Sequence of chain 1.V:
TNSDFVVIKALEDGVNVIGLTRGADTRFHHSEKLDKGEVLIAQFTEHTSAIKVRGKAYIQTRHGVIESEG

Binding-site contacts:
Ligand atom O contacts residue SER51 of chain 1.W at 2.9 Å (h-bond).
Ligand atom CZ3 contacts residue GLY21 of chain 1.V at 3.6 Å.
Ligand atom N contacts residue ARG24 of chain 1.W at 4.0 Å.
Ligand atom CB contacts residue THR23 of chain 1.W at 3.8 Å.
Ligand atom N contacts residue THR23 of chain 1.W at 3.0 Å (h-bond).
Ligand atom C contacts residue THR47 of chain 1.V at 3.5 Å.
Ligand atom OXT contacts residue GLY25 of chain 1.W at 4.0 Å.
Ligand atom CA contacts residue THR23 of chain 1.W at 3.9 Å.
Ligand atom CD1 contacts residue THR47 of chain 1.V at 3.8 Å.
Ligand atom CD2 contacts residue THR50 of chain 1.V at 4.0 Å.
Ligand atom CG contacts residue SER51 of chain 1.W at 3.9 Å.
Ligand atom CZ2 contacts residue THR50 of chain 1.V at 4.0 Å.
Ligand atom CA contacts residue THR28 of chain 1.W at 3.2 Å.
Ligand atom O contacts residue THR47 of chain 1.V at 3.6 Å.
Ligand atom CZ2 contacts residue ALA44 of chain 1.V at 3.9 Å (hydrophobic).
Ligand atom CA contacts residue SER51 of chain 1.W at 4.0 Å.
Ligand atom OXT contacts residue HIS49 of chain 1.V at 3.7 Å.
Ligand atom OXT contacts residue THR47 of chain 1.V at 2.6 Å (h-bond).
Ligand atom C contacts residue THR50 of chain 1.V at 4.0 Å.
Ligand atom NE1 contacts residue SER51 of chain 1.W at 4.0 Å.
Ligand atom CB contacts residue THR28 of chain 1.W at 3.5 Å.
Ligand atom N contacts residue THR28 of chain 1.W at 2.7 Å (h-bond).
Ligand atom CZ2 contacts residue ILE53 of chain 1.V at 3.9 Å (hydrophobic).
Ligand atom N contacts residue GLY25 of chain 1.W at 2.8 Å (h-bond).
Ligand atom CD1 contacts residue SER51 of chain 1.W at 3.5 Å.
Ligand atom C contacts residue GLY25 of chain 1.W at 3.5 Å.
Ligand atom CH2 contacts residue GLY21 of chain 1.V at 3.5 Å.
Ligand atom CD1 contacts residue GLN45 of chain 1.V at 3.5 Å.
Ligand atom N contacts residue ASP27 of chain 1.W at 3.1 Å (salt-bridge).
Ligand atom O contacts residue ARG24 of chain 1.W at 3.5 Å.
Ligand atom NE1 contacts residue ALA44 of chain 1.V at 3.7 Å.
Ligand atom CE2 contacts residue THR50 of chain 1.V at 4.0 Å.
Ligand atom CE2 contacts residue GLN45 of chain 1.V at 3.9 Å.
Ligand atom O contacts residue GLY25 of chain 1.W at 3.0 Å (h-bond).
Ligand atom CE2 contacts residue ALA44 of chain 1.V at 3.9 Å (hydrophobic).
Ligand atom CA contacts residue GLY25 of chain 1.W at 3.6 Å.
Ligand atom C contacts residue SER51 of chain 1.W at 3.6 Å.
Ligand atom CB contacts residue SER51 of chain 1.W at 3.4 Å.
Ligand atom NE1 contacts residue GLN45 of chain 1.V at 2.8 Å (h-bond).
Ligand atom OXT contacts residue THR50 of chain 1.V at 2.9 Å (h-bond).

The small molecule below binds the protein below.
Small molecule (SMILES): N[C@@H](Cc1c[nH]c2ccccc12)C(=O)O

Sequence of chain 1.W:
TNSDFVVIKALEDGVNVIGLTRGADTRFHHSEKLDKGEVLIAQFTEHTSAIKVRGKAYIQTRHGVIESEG